Sequence of chain 20.F:
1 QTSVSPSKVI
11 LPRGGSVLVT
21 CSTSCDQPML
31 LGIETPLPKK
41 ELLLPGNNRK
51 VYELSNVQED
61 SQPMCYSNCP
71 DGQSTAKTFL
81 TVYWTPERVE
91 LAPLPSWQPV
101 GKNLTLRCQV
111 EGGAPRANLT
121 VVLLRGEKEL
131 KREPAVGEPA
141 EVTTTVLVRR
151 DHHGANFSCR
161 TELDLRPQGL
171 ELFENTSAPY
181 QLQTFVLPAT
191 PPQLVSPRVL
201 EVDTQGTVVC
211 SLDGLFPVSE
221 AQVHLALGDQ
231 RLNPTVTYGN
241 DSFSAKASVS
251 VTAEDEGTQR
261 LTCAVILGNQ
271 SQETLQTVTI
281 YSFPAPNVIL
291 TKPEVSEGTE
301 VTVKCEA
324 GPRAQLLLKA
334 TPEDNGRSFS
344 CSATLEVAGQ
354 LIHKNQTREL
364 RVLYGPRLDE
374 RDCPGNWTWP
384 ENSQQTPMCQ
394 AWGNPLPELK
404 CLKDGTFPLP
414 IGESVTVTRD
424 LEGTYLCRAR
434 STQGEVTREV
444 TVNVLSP

Binding-site contacts:
Ligand atom C7 contacts residue ASN358 of chain 20.F at 3.4 Å.
Ligand atom C4 contacts residue ASN358 of chain 20.F at 4.2 Å.
Ligand atom C1 contacts residue ASN358 of chain 20.F at 1.4 Å.
Ligand atom C2 contacts residue ASN358 of chain 20.F at 2.5 Å.
Ligand atom N2 contacts residue ASN358 of chain 20.F at 2.9 Å (h-bond).
Ligand atom O7 contacts residue SER345 of chain 20.F at 4.2 Å.
Ligand atom O7 contacts residue SER343 of chain 20.F at 4.3 Å.
Ligand atom C5 contacts residue ASN358 of chain 20.F at 3.6 Å.
Ligand atom C3 contacts residue ASN358 of chain 20.F at 3.8 Å.
Ligand atom O5 contacts residue ASN358 of chain 20.F at 2.4 Å (h-bond).
Ligand atom O7 contacts residue ASN358 of chain 20.F at 3.3 Å (h-bond).

This small molecule binds to this protein.
Small molecule (SMILES): CC(=O)N[C@@H]1[C@@H](O)[C@H](O)[C@@H](CO)O[C@H]1O